Sequence of chain 21.E:
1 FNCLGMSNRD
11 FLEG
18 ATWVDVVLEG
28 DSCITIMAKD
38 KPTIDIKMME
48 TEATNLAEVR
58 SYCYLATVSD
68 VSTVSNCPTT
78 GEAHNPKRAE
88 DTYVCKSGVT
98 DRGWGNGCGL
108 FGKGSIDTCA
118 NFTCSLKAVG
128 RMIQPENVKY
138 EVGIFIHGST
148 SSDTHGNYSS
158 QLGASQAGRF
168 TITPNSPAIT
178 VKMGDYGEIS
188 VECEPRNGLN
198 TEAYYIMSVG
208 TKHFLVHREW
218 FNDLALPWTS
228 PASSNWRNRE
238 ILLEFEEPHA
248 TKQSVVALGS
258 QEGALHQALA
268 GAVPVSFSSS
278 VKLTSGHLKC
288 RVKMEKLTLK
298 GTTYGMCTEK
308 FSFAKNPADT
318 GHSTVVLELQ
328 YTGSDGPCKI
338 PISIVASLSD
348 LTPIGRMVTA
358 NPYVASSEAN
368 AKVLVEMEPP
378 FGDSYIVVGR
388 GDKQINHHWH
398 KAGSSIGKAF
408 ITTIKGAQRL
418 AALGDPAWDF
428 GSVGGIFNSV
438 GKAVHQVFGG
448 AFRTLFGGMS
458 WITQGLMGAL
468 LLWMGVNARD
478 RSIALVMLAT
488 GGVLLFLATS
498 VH

The small molecule below binds the protein below.
Small molecule (SMILES): CC(=O)N[C@@H]1[C@@H](O)[C@H](O)[C@@H](CO)O[C@H]1O

Binding-site contacts:
Ligand atom O7 contacts residue SER66 of chain 21.E at 3.5 Å.
Ligand atom C2 contacts residue ASN118 of chain 21.E at 2.5 Å.
Ligand atom C6 contacts residue THR120 of chain 21.E at 3.4 Å.
Ligand atom O4 contacts residue THR300 of chain 43.A at 4.5 Å.
Ligand atom O6 contacts residue PHE119 of chain 21.E at 4.0 Å.
Ligand atom O5 contacts residue PHE119 of chain 21.E at 3.8 Å.
Ligand atom O6 contacts residue THR120 of chain 21.E at 2.5 Å (h-bond).
Ligand atom C1 contacts residue SER66 of chain 21.E at 4.5 Å.
Ligand atom N2 contacts residue ASN118 of chain 21.E at 2.9 Å (h-bond).
Ligand atom O5 contacts residue SER66 of chain 21.E at 4.4 Å.
Ligand atom C4 contacts residue ASN118 of chain 21.E at 4.2 Å.
Ligand atom C3 contacts residue ASN118 of chain 21.E at 3.8 Å.
Ligand atom O5 contacts residue THR120 of chain 21.E at 3.4 Å (h-bond).
Ligand atom O5 contacts residue THR89 of chain 21.E at 4.3 Å.
Ligand atom C1 contacts residue THR89 of chain 21.E at 4.4 Å.
Ligand atom C6 contacts residue PHE119 of chain 21.E at 3.8 Å (hydrophobic).
Ligand atom C8 contacts residue ASN118 of chain 21.E at 4.4 Å.
Ligand atom N2 contacts residue TYR90 of chain 21.E at 4.4 Å.
Ligand atom O7 contacts residue ASN118 of chain 21.E at 3.0 Å (h-bond).
Ligand atom O7 contacts residue ASP67 of chain 21.E at 3.5 Å (salt-bridge).
Ligand atom O5 contacts residue ASN118 of chain 21.E at 2.3 Å (h-bond).
Ligand atom C5 contacts residue ASN118 of chain 21.E at 3.6 Å.
Ligand atom C1 contacts residue ASN118 of chain 21.E at 1.4 Å.
Ligand atom C8 contacts residue ASP67 of chain 21.E at 4.0 Å.
Ligand atom C5 contacts residue THR120 of chain 21.E at 4.0 Å.
Ligand atom C7 contacts residue ASN118 of chain 21.E at 3.1 Å.
Ligand atom C5 contacts residue PHE119 of chain 21.E at 4.4 Å (hydrophobic).
Ligand atom C7 contacts residue ASP67 of chain 21.E at 3.9 Å.
Ligand atom C6 contacts residue THR89 of chain 21.E at 4.2 Å.
Ligand atom C8 contacts residue TYR90 of chain 21.E at 3.8 Å (hydrophobic).
Ligand atom C5 contacts residue THR89 of chain 21.E at 4.2 Å.
Ligand atom C7 contacts residue TYR90 of chain 21.E at 4.1 Å (hydrophobic).

Sequence of chain 43.A:
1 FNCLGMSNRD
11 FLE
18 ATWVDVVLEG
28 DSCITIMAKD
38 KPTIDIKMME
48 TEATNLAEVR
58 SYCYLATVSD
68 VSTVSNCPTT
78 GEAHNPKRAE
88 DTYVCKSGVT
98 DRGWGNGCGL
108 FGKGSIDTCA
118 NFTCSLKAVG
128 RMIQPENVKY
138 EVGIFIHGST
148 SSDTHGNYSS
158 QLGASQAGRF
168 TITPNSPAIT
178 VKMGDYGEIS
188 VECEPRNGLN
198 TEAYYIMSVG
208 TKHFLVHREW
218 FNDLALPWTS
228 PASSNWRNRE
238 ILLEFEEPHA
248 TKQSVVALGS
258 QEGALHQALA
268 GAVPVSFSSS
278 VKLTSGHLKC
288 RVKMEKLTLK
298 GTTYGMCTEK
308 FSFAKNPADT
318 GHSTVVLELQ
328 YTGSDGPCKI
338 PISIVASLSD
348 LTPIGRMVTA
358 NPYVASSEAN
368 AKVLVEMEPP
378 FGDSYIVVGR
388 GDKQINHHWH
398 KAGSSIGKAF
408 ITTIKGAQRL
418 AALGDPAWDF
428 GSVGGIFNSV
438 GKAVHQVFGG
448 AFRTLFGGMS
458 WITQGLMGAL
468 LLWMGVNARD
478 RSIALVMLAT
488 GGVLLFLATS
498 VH